Sequence of chain 1.A:
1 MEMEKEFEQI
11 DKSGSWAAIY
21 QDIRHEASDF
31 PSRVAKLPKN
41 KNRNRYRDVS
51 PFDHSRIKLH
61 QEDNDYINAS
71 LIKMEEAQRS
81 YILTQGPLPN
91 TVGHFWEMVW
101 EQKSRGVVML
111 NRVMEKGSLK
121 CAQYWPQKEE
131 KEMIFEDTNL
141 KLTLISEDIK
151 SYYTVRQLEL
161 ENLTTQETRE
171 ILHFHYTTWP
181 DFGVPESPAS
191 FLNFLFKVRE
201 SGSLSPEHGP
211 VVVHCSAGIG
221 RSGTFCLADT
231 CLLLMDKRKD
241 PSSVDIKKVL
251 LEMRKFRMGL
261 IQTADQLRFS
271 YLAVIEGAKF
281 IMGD

Binding-site contacts:
Ligand atom C5 contacts residue GLY283 of chain 1.A at 3.7 Å.
Ligand atom C3 contacts residue MET282 of chain 1.A at 3.6 Å (hydrophobic).
Ligand atom C4 contacts residue MET282 of chain 1.A at 3.4 Å (hydrophobic).
Ligand atom C2 contacts residue MET282 of chain 1.A at 4.3 Å (hydrophobic).
Ligand atom C4 contacts residue GLY283 of chain 1.A at 4.1 Å.
Ligand atom N1 contacts residue ILE281 of chain 1.A at 4.1 Å.
Ligand atom C contacts residue MET282 of chain 1.A at 4.4 Å (hydrophobic).
Ligand atom C6 contacts residue MET282 of chain 1.A at 4.0 Å (hydrophobic).
Ligand atom C5 contacts residue MET282 of chain 1.A at 3.4 Å (hydrophobic).

A small-molecule ligand and the protein it binds are described below.
Small molecule (SMILES): NC(=O)NOCc1ccccc1